Binding-site contacts:
Ligand atom C7 contacts residue ASN118 of chain 19.E at 3.3 Å.
Ligand atom O7 contacts residue SER66 of chain 19.E at 3.6 Å.
Ligand atom O6 contacts residue PHE119 of chain 19.E at 3.2 Å (h-bond).
Ligand atom C1 contacts residue SER66 of chain 19.E at 4.4 Å.
Ligand atom C8 contacts residue TYR90 of chain 19.E at 3.6 Å (hydrophobic).
Ligand atom O7 contacts residue ASP67 of chain 19.E at 4.3 Å.
Ligand atom O5 contacts residue THR120 of chain 19.E at 3.7 Å.
Ligand atom C4 contacts residue ASN118 of chain 19.E at 4.2 Å.
Ligand atom C5 contacts residue THR120 of chain 19.E at 4.5 Å.
Ligand atom O6 contacts residue THR120 of chain 19.E at 3.5 Å (h-bond).
Ligand atom C1 contacts residue ASN118 of chain 19.E at 1.4 Å.
Ligand atom C8 contacts residue ASP67 of chain 19.E at 4.0 Å.
Ligand atom O5 contacts residue SER66 of chain 19.E at 4.3 Å.
Ligand atom O6 contacts residue ASN118 of chain 19.E at 4.1 Å.
Ligand atom C7 contacts residue TYR90 of chain 19.E at 4.2 Å (hydrophobic).
Ligand atom C7 contacts residue ASP67 of chain 19.E at 4.3 Å.
Ligand atom N2 contacts residue ASN118 of chain 19.E at 2.9 Å (h-bond).
Ligand atom O5 contacts residue ASN118 of chain 19.E at 2.4 Å (h-bond).
Ligand atom C3 contacts residue ASN118 of chain 19.E at 3.8 Å.
Ligand atom N2 contacts residue TYR90 of chain 19.E at 4.2 Å.
Ligand atom O7 contacts residue ASN118 of chain 19.E at 3.4 Å (h-bond).
Ligand atom C2 contacts residue ASN118 of chain 19.E at 2.5 Å.
Ligand atom C5 contacts residue ASN118 of chain 19.E at 3.6 Å.
Ligand atom O6 contacts residue THR89 of chain 19.E at 3.8 Å.
Ligand atom C6 contacts residue THR120 of chain 19.E at 4.0 Å.
Ligand atom C8 contacts residue ASN118 of chain 19.E at 4.3 Å.

Sequence of chain 19.E:
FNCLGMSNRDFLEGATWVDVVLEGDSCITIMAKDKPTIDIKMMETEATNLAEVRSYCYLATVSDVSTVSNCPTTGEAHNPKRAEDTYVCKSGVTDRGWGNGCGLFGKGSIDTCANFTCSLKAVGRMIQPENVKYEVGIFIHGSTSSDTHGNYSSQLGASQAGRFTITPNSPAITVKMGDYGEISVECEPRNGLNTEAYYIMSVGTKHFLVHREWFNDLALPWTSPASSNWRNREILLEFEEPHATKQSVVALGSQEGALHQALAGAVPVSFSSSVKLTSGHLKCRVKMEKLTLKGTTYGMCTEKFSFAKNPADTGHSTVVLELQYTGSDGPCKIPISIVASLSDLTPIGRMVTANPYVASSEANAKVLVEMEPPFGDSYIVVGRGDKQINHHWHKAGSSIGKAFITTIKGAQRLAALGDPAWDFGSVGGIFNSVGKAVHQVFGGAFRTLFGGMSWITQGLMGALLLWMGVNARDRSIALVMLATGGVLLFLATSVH

A small-molecule ligand and the protein it binds are described below.
Small molecule (SMILES): CC(=O)N[C@@H]1[C@@H](O)[C@H](O)[C@@H](CO)O[C@H]1O